Sequence of chain 1.D:
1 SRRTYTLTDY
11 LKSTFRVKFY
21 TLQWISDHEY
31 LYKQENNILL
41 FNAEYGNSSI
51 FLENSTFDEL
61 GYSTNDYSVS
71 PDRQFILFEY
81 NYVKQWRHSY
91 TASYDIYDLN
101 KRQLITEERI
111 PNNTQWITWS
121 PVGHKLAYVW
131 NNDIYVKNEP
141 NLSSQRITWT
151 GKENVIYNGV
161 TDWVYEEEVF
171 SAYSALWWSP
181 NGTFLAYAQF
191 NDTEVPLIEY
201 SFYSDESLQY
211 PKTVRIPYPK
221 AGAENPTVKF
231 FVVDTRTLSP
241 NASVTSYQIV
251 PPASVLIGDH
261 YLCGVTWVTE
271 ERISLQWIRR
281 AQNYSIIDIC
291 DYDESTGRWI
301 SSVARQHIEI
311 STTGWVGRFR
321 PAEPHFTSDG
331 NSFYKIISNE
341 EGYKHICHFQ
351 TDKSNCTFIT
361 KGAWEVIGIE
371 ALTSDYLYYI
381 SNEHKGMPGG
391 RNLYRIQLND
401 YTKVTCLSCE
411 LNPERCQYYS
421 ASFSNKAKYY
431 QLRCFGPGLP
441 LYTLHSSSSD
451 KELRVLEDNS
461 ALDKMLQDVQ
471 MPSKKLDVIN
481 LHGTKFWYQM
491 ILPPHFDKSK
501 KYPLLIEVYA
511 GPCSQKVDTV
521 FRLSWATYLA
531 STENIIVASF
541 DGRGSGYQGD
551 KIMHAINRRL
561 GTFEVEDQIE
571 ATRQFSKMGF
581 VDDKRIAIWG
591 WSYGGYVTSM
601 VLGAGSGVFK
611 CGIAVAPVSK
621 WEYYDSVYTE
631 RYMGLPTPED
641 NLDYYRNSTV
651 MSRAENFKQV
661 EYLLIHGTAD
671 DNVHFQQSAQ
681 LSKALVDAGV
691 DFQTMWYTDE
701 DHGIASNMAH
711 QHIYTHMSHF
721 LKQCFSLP

Binding-site contacts:
Ligand atom C6 contacts residue ASN37 of chain 1.D at 4.1 Å.
Ligand atom C7 contacts residue GLU35 of chain 1.D at 4.0 Å.
Ligand atom C5 contacts residue ASN54 of chain 1.D at 3.6 Å.
Ligand atom O7 contacts residue GLU35 of chain 1.D at 3.2 Å (salt-bridge).
Ligand atom O7 contacts residue ASN54 of chain 1.D at 2.9 Å (h-bond).
Ligand atom C7 contacts residue ASN54 of chain 1.D at 3.3 Å.
Ligand atom C2 contacts residue GLU35 of chain 1.D at 3.6 Å.
Ligand atom O7 contacts residue ASN36 of chain 1.D at 3.2 Å (h-bond).
Ligand atom N2 contacts residue ASN54 of chain 1.D at 3.0 Å (h-bond).
Ligand atom C7 contacts residue ASN36 of chain 1.D at 4.1 Å.
Ligand atom N2 contacts residue GLU35 of chain 1.D at 3.5 Å (salt-bridge).
Ligand atom C2 contacts residue ASN37 of chain 1.D at 4.3 Å.
Ligand atom C5 contacts residue ASN37 of chain 1.D at 3.9 Å.
Ligand atom C4 contacts residue ASN54 of chain 1.D at 4.2 Å.
Ligand atom C5 contacts residue GLU35 of chain 1.D at 3.9 Å.
Ligand atom C4 contacts residue GLU35 of chain 1.D at 3.4 Å.
Ligand atom C3 contacts residue ASN54 of chain 1.D at 3.8 Å.
Ligand atom C3 contacts residue GLU35 of chain 1.D at 3.8 Å.
Ligand atom O5 contacts residue ASN54 of chain 1.D at 2.4 Å (h-bond).
Ligand atom C1 contacts residue ASN54 of chain 1.D at 1.4 Å.
Ligand atom C1 contacts residue ASN37 of chain 1.D at 3.3 Å.
Ligand atom O4 contacts residue GLU35 of chain 1.D at 3.7 Å.
Ligand atom O5 contacts residue ASN37 of chain 1.D at 2.7 Å (h-bond).
Ligand atom C6 contacts residue GLU35 of chain 1.D at 3.6 Å.
Ligand atom C1 contacts residue GLU35 of chain 1.D at 3.4 Å.
Ligand atom C2 contacts residue ASN54 of chain 1.D at 2.5 Å.
Ligand atom O6 contacts residue ASN37 of chain 1.D at 4.4 Å.
Ligand atom O5 contacts residue GLU35 of chain 1.D at 3.9 Å.

This protein binds this small molecule.
Small molecule (SMILES): CC(=O)N[C@H]1[C@H](O[C@H]2[C@H](O)[C@@H](NC(C)=O)CO[C@@H]2CO)O[C@H](CO)[C@@H](O[C@@H]2O[C@H](CO)[C@@H](O)[C@H](O)[C@@H]2O)[C@@H]1O